Sequence of chain 54.F:
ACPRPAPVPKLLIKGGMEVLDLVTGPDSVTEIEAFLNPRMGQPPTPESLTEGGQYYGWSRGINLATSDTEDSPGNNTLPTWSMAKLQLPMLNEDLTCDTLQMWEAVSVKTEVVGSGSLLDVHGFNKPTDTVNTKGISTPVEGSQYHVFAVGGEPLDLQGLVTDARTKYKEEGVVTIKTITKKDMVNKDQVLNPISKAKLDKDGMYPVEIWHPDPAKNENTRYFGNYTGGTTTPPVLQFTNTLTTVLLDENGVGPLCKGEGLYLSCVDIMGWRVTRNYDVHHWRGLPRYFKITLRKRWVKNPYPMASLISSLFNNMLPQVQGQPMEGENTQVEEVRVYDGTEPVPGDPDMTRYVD

Sequence of chain 55.F:
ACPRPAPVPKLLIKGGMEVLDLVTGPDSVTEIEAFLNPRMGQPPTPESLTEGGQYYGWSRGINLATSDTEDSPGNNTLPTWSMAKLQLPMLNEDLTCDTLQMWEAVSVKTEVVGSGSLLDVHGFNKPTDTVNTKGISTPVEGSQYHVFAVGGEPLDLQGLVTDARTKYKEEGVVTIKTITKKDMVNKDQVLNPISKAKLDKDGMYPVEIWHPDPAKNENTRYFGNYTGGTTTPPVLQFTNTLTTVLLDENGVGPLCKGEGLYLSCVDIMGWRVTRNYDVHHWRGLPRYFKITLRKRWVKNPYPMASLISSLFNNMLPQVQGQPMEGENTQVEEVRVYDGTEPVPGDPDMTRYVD

A protein and the small-molecule ligand that binds it are described below.
Small molecule (SMILES): CC(=O)N[C@@H]1[C@@H](O[C@@H]2O[C@H](CO)[C@H](O)[C@H](O[C@]3(C(=O)O)C[C@H](O)[C@@H](NC(C)=O)[C@H]([C@H](O)[C@H](O)CO)O3)[C@H]2O)[C@H](O)[C@@H](CO[C@]2(C(=O)O)C[C@H](O)[C@@H](NC(C)=O)[C@H]([C@H](O)[C@H](O)CO)O2)O[C@H]1O

Binding-site contacts:
Ligand atom O1B contacts residue SER89 of chain 55.F at 3.5 Å (h-bond).
Ligand atom C3 contacts residue GLY78 of chain 55.F at 3.9 Å.
Ligand atom C4 contacts residue HIS298 of chain 55.F at 4.0 Å.
Ligand atom O4 contacts residue TYR72 of chain 55.F at 3.8 Å.
Ligand atom O1A contacts residue GLY78 of chain 55.F at 3.7 Å.
Ligand atom C6 contacts residue ARG77 of chain 55.F at 4.3 Å.
Ligand atom O8 contacts residue GLU87 of chain 55.F at 3.9 Å.
Ligand atom C2 contacts residue GLY78 of chain 55.F at 4.1 Å.
Ligand atom C4 contacts residue TYR72 of chain 55.F at 3.4 Å (hydrophobic).
Ligand atom C3 contacts residue HIS298 of chain 55.F at 4.1 Å.
Ligand atom C3 contacts residue GLY78 of chain 55.F at 4.1 Å.
Ligand atom C11 contacts residue ASP85 of chain 54.F at 4.2 Å.
Ligand atom O1B contacts residue ARG77 of chain 55.F at 2.5 Å (salt-bridge).
Ligand atom O3 contacts residue VAL296 of chain 55.F at 4.3 Å.
Ligand atom C8 contacts residue ARG77 of chain 55.F at 4.1 Å.
Ligand atom O4 contacts residue ASN80 of chain 55.F at 4.0 Å.
Ligand atom O4 contacts residue THR291 of chain 55.F at 3.4 Å.
Ligand atom C5 contacts residue ASN93 of chain 55.F at 4.1 Å.
Ligand atom C4 contacts residue GLY78 of chain 55.F at 3.4 Å.
Ligand atom O4 contacts residue ILE79 of chain 55.F at 3.6 Å (h-bond).
Ligand atom O8 contacts residue TYR72 of chain 55.F at 3.9 Å.
Ligand atom O4 contacts residue HIS298 of chain 55.F at 3.0 Å (h-bond).
Ligand atom C10 contacts residue TYR72 of chain 55.F at 4.1 Å (hydrophobic).
Ligand atom O1A contacts residue TYR72 of chain 55.F at 3.1 Å.
Ligand atom C1 contacts residue GLY78 of chain 55.F at 4.1 Å.
Ligand atom O6 contacts residue ASN93 of chain 55.F at 3.0 Å (h-bond).
Ligand atom O1A contacts residue SER89 of chain 55.F at 4.1 Å.
Ligand atom C1 contacts residue SER89 of chain 55.F at 4.2 Å.
Ligand atom C6 contacts residue TYR72 of chain 55.F at 3.8 Å (hydrophobic).
Ligand atom C3 contacts residue ARG77 of chain 55.F at 4.1 Å.
Ligand atom C5 contacts residue TYR72 of chain 55.F at 3.5 Å (hydrophobic).
Ligand atom O8 contacts residue ARG77 of chain 55.F at 3.1 Å (salt-bridge).
Ligand atom C1 contacts residue ARG77 of chain 55.F at 3.1 Å.
Ligand atom O1A contacts residue ARG77 of chain 55.F at 3.0 Å (salt-bridge).
Ligand atom O4 contacts residue GLY78 of chain 55.F at 3.2 Å.
Ligand atom C6 contacts residue ASN93 of chain 55.F at 3.1 Å.
Ligand atom C3 contacts residue VAL296 of chain 55.F at 3.7 Å (hydrophobic).
Ligand atom N5 contacts residue TYR72 of chain 55.F at 3.0 Å (h-bond).
Ligand atom O3 contacts residue GLY78 of chain 55.F at 3.6 Å.
Ligand atom C1 contacts residue TYR72 of chain 55.F at 4.0 Å (hydrophobic).